Binding-site contacts:
Ligand atom N6 contacts residue ILE181 of chain 1.C at 2.9 Å (h-bond).
Ligand atom N1 contacts residue ILE181 of chain 1.C at 3.1 Å (h-bond).
Ligand atom O3B contacts residue GLY209 of chain 1.C at 3.5 Å (h-bond).
Ligand atom PG contacts residue ARG333 of chain 1.D at 3.4 Å.
Ligand atom C1' contacts residue ILE392 of chain 1.C at 4.0 Å (hydrophobic).
Ligand atom C2 contacts residue VAL180 of chain 1.C at 3.9 Å (hydrophobic).
Ligand atom C6 contacts residue ILE181 of chain 1.C at 3.8 Å (hydrophobic).
Ligand atom O2A contacts residue ALA214 of chain 1.C at 3.9 Å.
Ligand atom O3G contacts residue THR316 of chain 1.C at 3.7 Å.
Ligand atom C5' contacts residue GLY209 of chain 1.C at 4.0 Å.
Ligand atom O2A contacts residue LYS212 of chain 1.C at 3.4 Å (salt-bridge).
Ligand atom C2 contacts residue PRO179 of chain 1.C at 3.2 Å (hydrophobic).
Ligand atom C5 contacts residue ALA214 of chain 1.C at 4.0 Å (hydrophobic).
Ligand atom N3 contacts residue LEU354 of chain 1.C at 3.4 Å.
Ligand atom O3G contacts residue ALA329 of chain 1.D at 4.0 Å.
Ligand atom S1G contacts residue ARG333 of chain 1.D at 1.6 Å (salt-bridge).
Ligand atom N7 contacts residue ALA214 of chain 1.C at 3.9 Å.
Ligand atom N6 contacts residue ILE350 of chain 1.C at 3.7 Å.
Ligand atom O2A contacts residue GLY211 of chain 1.C at 3.0 Å.
Ligand atom N1 contacts residue VAL180 of chain 1.C at 3.5 Å.
Ligand atom O2B contacts residue LYS212 of chain 1.C at 3.0 Å (salt-bridge).
Ligand atom O3G contacts residue PRO208 of chain 1.C at 3.8 Å.
Ligand atom O4' contacts residue PRO388 of chain 1.C at 3.9 Å.
Ligand atom O2G contacts residue ARG333 of chain 1.D at 3.8 Å.
Ligand atom C2 contacts residue LEU354 of chain 1.C at 3.9 Å (hydrophobic).
Ligand atom C5 contacts residue ILE350 of chain 1.C at 3.9 Å (hydrophobic).
Ligand atom S1G contacts residue ARG332 of chain 1.D at 3.4 Å (salt-bridge).
Ligand atom N3 contacts residue PRO179 of chain 1.C at 3.8 Å.
Ligand atom O3A contacts residue ARG332 of chain 1.D at 3.6 Å.
Ligand atom O2A contacts residue THR213 of chain 1.C at 4.0 Å.
Ligand atom C8 contacts residue ALA214 of chain 1.C at 4.0 Å (hydrophobic).
Ligand atom O4' contacts residue ILE392 of chain 1.C at 3.9 Å.
Ligand atom O3B contacts residue ARG332 of chain 1.D at 4.1 Å.
Ligand atom O1A contacts residue THR213 of chain 1.C at 3.7 Å.
Ligand atom C8 contacts residue GLY211 of chain 1.C at 4.0 Å.
Ligand atom O1B contacts residue THR213 of chain 1.C at 3.1 Å (h-bond).
Ligand atom O2B contacts residue GLY211 of chain 1.C at 3.3 Å (h-bond).
Ligand atom C6 contacts residue ILE350 of chain 1.C at 3.7 Å (hydrophobic).
Ligand atom N1 contacts residue PRO179 of chain 1.C at 3.8 Å.
Ligand atom C2 contacts residue ILE181 of chain 1.C at 4.0 Å (hydrophobic).

Sequence of chain 1.D:
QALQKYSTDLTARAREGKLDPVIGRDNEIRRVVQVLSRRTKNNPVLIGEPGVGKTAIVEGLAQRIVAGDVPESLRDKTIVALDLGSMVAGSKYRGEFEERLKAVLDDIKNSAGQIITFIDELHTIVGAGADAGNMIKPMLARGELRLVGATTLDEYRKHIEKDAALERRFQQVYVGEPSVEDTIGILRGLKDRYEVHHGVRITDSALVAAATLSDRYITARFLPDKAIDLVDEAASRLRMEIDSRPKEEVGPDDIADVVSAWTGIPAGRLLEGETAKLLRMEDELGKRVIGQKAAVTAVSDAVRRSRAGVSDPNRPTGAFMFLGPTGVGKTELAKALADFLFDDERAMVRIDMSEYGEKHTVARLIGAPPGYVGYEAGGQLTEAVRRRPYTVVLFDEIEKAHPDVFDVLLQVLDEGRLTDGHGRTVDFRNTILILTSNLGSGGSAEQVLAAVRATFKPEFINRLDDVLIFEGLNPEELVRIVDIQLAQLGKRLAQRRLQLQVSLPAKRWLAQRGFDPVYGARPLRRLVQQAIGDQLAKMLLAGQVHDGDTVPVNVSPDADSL

A small-molecule ligand and the protein it binds are described below.
Small molecule (SMILES): Nc1ncnc2c1ncn2[C@@H]1O[C@H](COP(=O)(O)OP(=O)(O)OP(O)(O)=S)[C@@H](O)[C@H]1O

Sequence of chain 1.C:
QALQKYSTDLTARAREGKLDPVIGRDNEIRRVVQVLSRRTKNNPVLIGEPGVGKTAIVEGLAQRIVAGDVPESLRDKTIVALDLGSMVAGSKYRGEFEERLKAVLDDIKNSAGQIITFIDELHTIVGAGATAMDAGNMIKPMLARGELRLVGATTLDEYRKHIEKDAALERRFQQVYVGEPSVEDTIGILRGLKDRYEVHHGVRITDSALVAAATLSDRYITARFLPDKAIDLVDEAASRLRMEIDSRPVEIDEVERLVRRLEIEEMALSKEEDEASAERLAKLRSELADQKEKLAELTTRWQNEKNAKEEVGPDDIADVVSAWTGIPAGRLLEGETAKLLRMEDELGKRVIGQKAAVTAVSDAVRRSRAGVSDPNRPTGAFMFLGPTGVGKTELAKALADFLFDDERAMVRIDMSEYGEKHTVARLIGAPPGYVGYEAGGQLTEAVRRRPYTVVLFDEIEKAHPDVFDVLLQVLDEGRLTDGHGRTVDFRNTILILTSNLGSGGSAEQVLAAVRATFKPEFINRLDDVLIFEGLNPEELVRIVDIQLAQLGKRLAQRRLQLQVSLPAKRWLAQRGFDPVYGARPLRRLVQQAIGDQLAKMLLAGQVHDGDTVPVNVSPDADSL